Binding-site contacts:
Ligand atom C8 contacts residue ARG89 of chain 4.C at 4.1 Å.
Ligand atom O7 contacts residue ASN67 of chain 4.C at 4.1 Å.
Ligand atom C8 contacts residue PHE90 of chain 4.C at 3.6 Å (hydrophobic).
Ligand atom C7 contacts residue ASN67 of chain 4.C at 3.7 Å.
Ligand atom O6 contacts residue ASN67 of chain 4.C at 3.7 Å.
Ligand atom C3 contacts residue ASN67 of chain 4.C at 3.8 Å.
Ligand atom C5 contacts residue ASN67 of chain 4.C at 3.8 Å.
Ligand atom C1 contacts residue ASN67 of chain 4.C at 1.4 Å.
Ligand atom C7 contacts residue PHE90 of chain 4.C at 4.3 Å (hydrophobic).
Ligand atom C4 contacts residue ASN67 of chain 4.C at 4.3 Å.
Ligand atom C8 contacts residue MET118 of chain 4.C at 4.0 Å (hydrophobic).
Ligand atom C2 contacts residue ASN67 of chain 4.C at 2.4 Å.
Ligand atom N2 contacts residue ASN67 of chain 4.C at 2.8 Å (h-bond).
Ligand atom O5 contacts residue ASN67 of chain 4.C at 2.5 Å (h-bond).

The small molecule below binds the protein below.
Small molecule (SMILES): CC(=O)N[C@@H]1[C@@H](O)[C@H](O)[C@@H](CO)O[C@H]1O

Sequence of chain 4.C:
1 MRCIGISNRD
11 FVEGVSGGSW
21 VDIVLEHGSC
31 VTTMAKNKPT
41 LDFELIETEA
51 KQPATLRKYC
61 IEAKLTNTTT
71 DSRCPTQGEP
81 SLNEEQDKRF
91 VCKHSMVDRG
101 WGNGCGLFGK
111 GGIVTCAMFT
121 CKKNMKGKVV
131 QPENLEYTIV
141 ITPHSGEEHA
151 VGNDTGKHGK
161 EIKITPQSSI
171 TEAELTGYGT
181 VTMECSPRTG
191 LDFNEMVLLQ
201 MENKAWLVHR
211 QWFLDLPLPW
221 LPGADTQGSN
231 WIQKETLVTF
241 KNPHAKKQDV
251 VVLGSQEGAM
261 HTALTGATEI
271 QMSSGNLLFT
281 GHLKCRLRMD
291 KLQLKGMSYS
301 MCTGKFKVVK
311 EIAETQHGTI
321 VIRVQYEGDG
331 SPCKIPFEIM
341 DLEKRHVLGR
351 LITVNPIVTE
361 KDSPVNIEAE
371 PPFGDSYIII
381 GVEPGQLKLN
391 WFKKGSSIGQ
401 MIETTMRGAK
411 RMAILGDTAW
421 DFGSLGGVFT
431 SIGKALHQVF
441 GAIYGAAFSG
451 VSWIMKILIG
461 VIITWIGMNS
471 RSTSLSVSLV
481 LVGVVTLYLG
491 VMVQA